Sequence of chain 1.A:
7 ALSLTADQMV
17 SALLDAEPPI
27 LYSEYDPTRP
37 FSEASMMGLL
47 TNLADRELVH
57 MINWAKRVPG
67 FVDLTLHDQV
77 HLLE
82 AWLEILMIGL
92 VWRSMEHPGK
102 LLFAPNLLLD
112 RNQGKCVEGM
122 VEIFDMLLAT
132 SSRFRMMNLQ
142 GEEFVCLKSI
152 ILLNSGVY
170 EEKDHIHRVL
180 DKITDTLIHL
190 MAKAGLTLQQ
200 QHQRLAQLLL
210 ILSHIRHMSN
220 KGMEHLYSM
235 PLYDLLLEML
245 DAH

The small molecule below binds the protein below.
Small molecule (SMILES): O=C(c1ccc(OCCN2CCCCC2)cc1)c1c(-c2ccc(O)cc2)sc2cc(O)ccc12

Binding-site contacts:
Ligand atom C22 contacts residue ALA50 of chain 1.A at 3.9 Å (hydrophobic).
Ligand atom C29 contacts residue LEU236 of chain 1.A at 3.5 Å (hydrophobic).
Ligand atom C3 contacts residue GLU53 of chain 1.A at 3.2 Å.
Ligand atom C10 contacts residue MET121 of chain 1.A at 3.7 Å (hydrophobic).
Ligand atom N26 contacts residue ASP51 of chain 1.A at 2.7 Å (salt-bridge).
Ligand atom C28 contacts residue LEU239 of chain 1.A at 3.8 Å (hydrophobic).
Ligand atom C21 contacts residue ALA50 of chain 1.A at 3.6 Å (hydrophobic).
Ligand atom C30 contacts residue ASP51 of chain 1.A at 3.4 Å.
Ligand atom C31 contacts residue TRP83 of chain 1.A at 3.6 Å (hydrophobic).
Ligand atom C9 contacts residue LEU128 of chain 1.A at 3.8 Å (hydrophobic).
Ligand atom C21 contacts residue LEU225 of chain 1.A at 3.6 Å (hydrophobic).
Ligand atom C4 contacts residue LEU87 of chain 1.A at 3.6 Å (hydrophobic).
Ligand atom C21 contacts residue TRP83 of chain 1.A at 3.6 Å (hydrophobic).
Ligand atom C14 contacts residue PHE104 of chain 1.A at 3.8 Å (hydrophobic).
Ligand atom C24 contacts residue THR47 of chain 1.A at 3.6 Å.
Ligand atom S6 contacts residue PHE104 of chain 1.A at 3.8 Å.
Ligand atom C31 contacts residue ASP51 of chain 1.A at 3.3 Å.
Ligand atom O23 contacts residue TRP83 of chain 1.A at 3.8 Å.
Ligand atom O11 contacts residue ILE124 of chain 1.A at 3.2 Å.
Ligand atom C20 contacts residue LEU225 of chain 1.A at 3.7 Å (hydrophobic).
Ligand atom C30 contacts residue LEU54 of chain 1.A at 3.5 Å (hydrophobic).
Ligand atom C2 contacts residue GLU53 of chain 1.A at 3.2 Å.
Ligand atom O11 contacts residue MET121 of chain 1.A at 3.2 Å.
Ligand atom O3 contacts residue ARG94 of chain 1.A at 3.0 Å (salt-bridge).
Ligand atom C19 contacts residue THR47 of chain 1.A at 3.8 Å.
Ligand atom C20 contacts residue ALA50 of chain 1.A at 3.8 Å (hydrophobic).
Ligand atom O11 contacts residue HIS224 of chain 1.A at 2.7 Å (h-bond).
Ligand atom C27 contacts residue ASP51 of chain 1.A at 3.4 Å.
Ligand atom S6 contacts residue MET88 of chain 1.A at 3.9 Å.
Ligand atom C29 contacts residue LEU54 of chain 1.A at 3.5 Å (hydrophobic).
Ligand atom C12 contacts residue HIS224 of chain 1.A at 3.7 Å.
Ligand atom C5 contacts residue PHE104 of chain 1.A at 3.6 Å (hydrophobic).
Ligand atom S6 contacts residue LEU91 of chain 1.A at 3.9 Å.
Ligand atom O16 contacts residue LEU46 of chain 1.A at 3.5 Å.
Ligand atom C28 contacts residue ASP51 of chain 1.A at 3.6 Å.
Ligand atom C11 contacts residue HIS224 of chain 1.A at 3.6 Å.
Ligand atom O3 contacts residue GLU53 of chain 1.A at 2.4 Å (salt-bridge).
Ligand atom C25 contacts residue ASP51 of chain 1.A at 3.5 Å.
Ligand atom C11 contacts residue MET121 of chain 1.A at 3.6 Å (hydrophobic).
Ligand atom C12 contacts residue MET121 of chain 1.A at 3.7 Å (hydrophobic).